Binding-site contacts:
Ligand atom C8 contacts residue THR34 of chain 2.A at 4.2 Å.
Ligand atom C8 contacts residue ASN17 of chain 2.A at 3.9 Å.
Ligand atom O7 contacts residue ASN17 of chain 2.A at 3.0 Å (h-bond).
Ligand atom C1 contacts residue ASN17 of chain 2.A at 1.4 Å.
Ligand atom C3 contacts residue ASN17 of chain 2.A at 3.6 Å.
Ligand atom C1 contacts residue LEU123 of chain 2.A at 4.5 Å (hydrophobic).
Ligand atom O6 contacts residue LEU123 of chain 2.A at 3.7 Å.
Ligand atom N2 contacts residue GLY15 of chain 2.A at 4.3 Å.
Ligand atom C8 contacts residue GLY15 of chain 2.A at 3.5 Å.
Ligand atom C2 contacts residue ASN17 of chain 2.A at 2.4 Å.
Ligand atom C7 contacts residue THR34 of chain 2.A at 4.1 Å.
Ligand atom O5 contacts residue LEU123 of chain 2.A at 3.5 Å.
Ligand atom C5 contacts residue ASN17 of chain 2.A at 3.7 Å.
Ligand atom N2 contacts residue ASN17 of chain 2.A at 2.5 Å (h-bond).
Ligand atom C7 contacts residue GLY15 of chain 2.A at 4.4 Å.
Ligand atom C8 contacts residue ALA36 of chain 2.A at 3.7 Å (hydrophobic).
Ligand atom C7 contacts residue ASN17 of chain 2.A at 2.8 Å.
Ligand atom C5 contacts residue LEU123 of chain 2.A at 3.9 Å (hydrophobic).
Ligand atom O7 contacts residue ILE44 of chain 2.A at 4.2 Å.
Ligand atom C6 contacts residue ASN17 of chain 2.A at 4.3 Å.
Ligand atom C6 contacts residue LEU123 of chain 2.A at 3.5 Å (hydrophobic).
Ligand atom C8 contacts residue THR35 of chain 2.A at 4.1 Å.
Ligand atom O5 contacts residue ASN17 of chain 2.A at 2.4 Å (h-bond).
Ligand atom O7 contacts residue THR34 of chain 2.A at 3.2 Å.
Ligand atom C4 contacts residue ASN17 of chain 2.A at 4.2 Å.

A small-molecule ligand and the protein it binds are described below.
Small molecule (SMILES): CC(=O)N[C@@H]1[C@@H](O)[C@H](O)[C@@H](CO)O[C@H]1O

Sequence of chain 2.A:
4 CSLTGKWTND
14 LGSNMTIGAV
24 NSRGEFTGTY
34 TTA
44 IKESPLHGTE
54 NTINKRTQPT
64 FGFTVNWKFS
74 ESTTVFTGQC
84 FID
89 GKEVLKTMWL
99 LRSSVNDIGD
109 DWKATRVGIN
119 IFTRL